This small molecule binds to this protein.
Small molecule (SMILES): CC(=O)N[C@H]1[C@H](O[C@H]2[C@H](O)[C@@H](NC(C)=O)CO[C@@H]2CO[C@@H]2O[C@@H](C)[C@@H](O)[C@@H](O)[C@@H]2O)O[C@H](CO)[C@@H](O[C@@H]2O[C@H](CO)[C@@H](O)[C@H](O[C@@H]3O[C@H](CO)[C@@H](O)[C@H](O)[C@@H]3O)[C@@H]2O)[C@@H]1O

Sequence of chain 4.E:
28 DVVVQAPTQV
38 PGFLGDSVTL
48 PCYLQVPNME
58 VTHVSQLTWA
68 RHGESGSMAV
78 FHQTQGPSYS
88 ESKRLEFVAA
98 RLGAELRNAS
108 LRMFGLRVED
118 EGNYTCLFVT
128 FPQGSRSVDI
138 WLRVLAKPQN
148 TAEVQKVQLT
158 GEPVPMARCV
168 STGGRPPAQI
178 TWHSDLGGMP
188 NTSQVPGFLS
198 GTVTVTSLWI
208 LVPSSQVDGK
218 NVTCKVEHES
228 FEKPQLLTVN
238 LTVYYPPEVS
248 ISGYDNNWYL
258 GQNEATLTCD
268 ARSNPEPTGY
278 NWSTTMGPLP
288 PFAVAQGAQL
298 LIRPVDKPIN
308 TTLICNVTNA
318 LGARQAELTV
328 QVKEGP

Binding-site contacts:
Ligand atom C4 contacts residue ASN120 of chain 4.E at 4.2 Å.
Ligand atom C4 contacts residue TRP138 of chain 4.E at 3.3 Å (hydrophobic).
Ligand atom C1 contacts residue ASN120 of chain 4.E at 1.4 Å.
Ligand atom C1 contacts residue TRP138 of chain 4.E at 3.9 Å (hydrophobic).
Ligand atom O5 contacts residue TRP138 of chain 4.E at 4.3 Å.
Ligand atom C2 contacts residue TRP138 of chain 4.E at 3.8 Å (hydrophobic).
Ligand atom C3 contacts residue ASN120 of chain 4.E at 3.9 Å.
Ligand atom C5 contacts residue ASN120 of chain 4.E at 3.6 Å.
Ligand atom O7 contacts residue ASN120 of chain 4.E at 4.4 Å.
Ligand atom O4 contacts residue TRP138 of chain 4.E at 3.1 Å.
Ligand atom C8 contacts residue TRP138 of chain 4.E at 4.0 Å (hydrophobic).
Ligand atom O5 contacts residue ASN120 of chain 4.E at 2.4 Å (h-bond).
Ligand atom C8 contacts residue GLY119 of chain 4.E at 3.9 Å.
Ligand atom O3 contacts residue TRP138 of chain 4.E at 3.5 Å.
Ligand atom N2 contacts residue ASN120 of chain 4.E at 3.0 Å (h-bond).
Ligand atom C5 contacts residue ASN120 of chain 4.E at 3.9 Å.
Ligand atom N2 contacts residue TRP138 of chain 4.E at 3.7 Å.
Ligand atom O5 contacts residue ASN120 of chain 4.E at 4.0 Å.
Ligand atom C6 contacts residue ASN120 of chain 4.E at 3.0 Å.
Ligand atom C5 contacts residue TRP138 of chain 4.E at 3.5 Å (hydrophobic).
Ligand atom C7 contacts residue TRP138 of chain 4.E at 4.3 Å (hydrophobic).
Ligand atom C7 contacts residue ASN120 of chain 4.E at 3.8 Å.
Ligand atom O7 contacts residue TRP138 of chain 4.E at 3.8 Å.
Ligand atom C2 contacts residue ASN120 of chain 4.E at 2.6 Å.
Ligand atom C3 contacts residue TRP138 of chain 4.E at 2.9 Å (hydrophobic).
Ligand atom C8 contacts residue ASN120 of chain 4.E at 4.1 Å.